This small molecule binds to this protein.
Small molecule (SMILES): N[C@@H](CC(=O)N[C@@H](Cc1cnc[nH]1)C(=O)O)C(=O)O

Sequence of chain 1.B:
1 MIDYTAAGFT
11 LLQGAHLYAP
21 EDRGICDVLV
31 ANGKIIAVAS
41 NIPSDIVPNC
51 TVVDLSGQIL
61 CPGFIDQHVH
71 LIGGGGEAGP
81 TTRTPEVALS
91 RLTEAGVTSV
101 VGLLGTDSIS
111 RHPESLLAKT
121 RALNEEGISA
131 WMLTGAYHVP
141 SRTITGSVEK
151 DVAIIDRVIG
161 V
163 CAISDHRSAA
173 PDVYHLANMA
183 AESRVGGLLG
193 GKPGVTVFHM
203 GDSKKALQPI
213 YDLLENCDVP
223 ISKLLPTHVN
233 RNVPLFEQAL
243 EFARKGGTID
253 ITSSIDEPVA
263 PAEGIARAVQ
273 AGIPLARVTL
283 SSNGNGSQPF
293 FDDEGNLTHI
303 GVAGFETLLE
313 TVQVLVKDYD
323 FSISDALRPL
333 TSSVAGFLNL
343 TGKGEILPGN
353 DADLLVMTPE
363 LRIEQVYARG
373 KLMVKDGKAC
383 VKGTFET

Binding-site contacts:
Ligand atom C4 contacts residue GLY75 of chain 1.B at 3.6 Å.
Ligand atom O1 contacts residue THR106 of chain 1.B at 3.0 Å (h-bond).
Ligand atom N1 contacts residue SER289 of chain 1.B at 3.5 Å (h-bond).
Ligand atom N2 contacts residue ASN285 of chain 1.B at 3.5 Å (h-bond).
Ligand atom O2 contacts residue GLY288 of chain 1.B at 3.7 Å.
Ligand atom O5 contacts residue HIS201 of chain 1.B at 3.5 Å.
Ligand atom C7 contacts residue ARG169 of chain 1.B at 3.4 Å.
Ligand atom N1 contacts residue GLU77 of chain 1.B at 2.7 Å (salt-bridge).
Ligand atom CB contacts residue SER289 of chain 1.B at 3.7 Å.
Ligand atom O1 contacts residue GLU77 of chain 1.B at 3.7 Å.
Ligand atom O3 contacts residue HIS201 of chain 1.B at 3.0 Å (h-bond).
Ligand atom O4 contacts residue ARG169 of chain 1.B at 2.7 Å (salt-bridge).
Ligand atom NE2 contacts residue ARG233 of chain 1.B at 3.5 Å (salt-bridge).
Ligand atom O5 contacts residue ARG169 of chain 1.B at 2.8 Å (salt-bridge).
Ligand atom C2 contacts residue ZN1 of chain 1.F at 3.0 Å.
Ligand atom O3 contacts residue TYR137 of chain 1.B at 2.5 Å (h-bond).
Ligand atom O2 contacts residue GLY74 of chain 1.B at 3.6 Å.
Ligand atom O3 contacts residue ZN1 of chain 1.G at 2.4 Å.
Ligand atom C2 contacts residue HIS70 of chain 1.B at 3.5 Å.
Ligand atom O2 contacts residue SER289 of chain 1.B at 3.2 Å (h-bond).
Ligand atom O3 contacts residue KCX162 of chain 1.B at 3.4 Å (h-bond).
Ligand atom N2 contacts residue SER289 of chain 1.B at 3.4 Å (h-bond).
Ligand atom N1 contacts residue ARG169 of chain 1.B at 3.6 Å (salt-bridge).
Ligand atom CD2 contacts residue ARG233 of chain 1.B at 3.6 Å.
Ligand atom C2 contacts residue KCX162 of chain 1.B at 3.6 Å.
Ligand atom C2 contacts residue TYR137 of chain 1.B at 3.6 Å (hydrophobic).
Ligand atom O4 contacts residue PRO291 of chain 1.B at 3.2 Å.
Ligand atom N1 contacts residue THR106 of chain 1.B at 3.6 Å.
Ligand atom O5 contacts residue ARG233 of chain 1.B at 3.2 Å (salt-bridge).
Ligand atom C3 contacts residue TYR137 of chain 1.B at 3.1 Å (hydrophobic).
Ligand atom O2 contacts residue GLY75 of chain 1.B at 2.7 Å (h-bond).
Ligand atom C1 contacts residue SER289 of chain 1.B at 3.5 Å.
Ligand atom C3 contacts residue ZN1 of chain 1.G at 3.4 Å.
Ligand atom C1 contacts residue GLU77 of chain 1.B at 3.7 Å.
Ligand atom O3 contacts residue ZN1 of chain 1.F at 3.4 Å.
Ligand atom N1 contacts residue TYR137 of chain 1.B at 3.4 Å (h-bond).
Ligand atom C3 contacts residue ZN1 of chain 1.F at 3.4 Å.
Ligand atom O1 contacts residue GLY105 of chain 1.B at 3.6 Å.
Ligand atom O3 contacts residue HIS230 of chain 1.B at 3.6 Å (h-bond).
Ligand atom C4 contacts residue SER289 of chain 1.B at 3.6 Å.